Sequence of chain 1.A:
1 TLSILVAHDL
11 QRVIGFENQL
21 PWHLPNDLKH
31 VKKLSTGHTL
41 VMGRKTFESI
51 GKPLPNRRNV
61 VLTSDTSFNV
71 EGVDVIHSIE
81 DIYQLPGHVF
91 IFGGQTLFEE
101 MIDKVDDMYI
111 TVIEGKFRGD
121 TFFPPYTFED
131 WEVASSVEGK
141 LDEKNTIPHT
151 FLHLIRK

The small molecule below binds the protein below.
Small molecule (SMILES): COc1cc(-c2c(C)cccc2C)cc([C@H](C)C#Cc2c(C)nc(N)nc2N)c1

Binding-site contacts:
Ligand atom N2 contacts residue ALA7 of chain 1.A at 3.6 Å (h-bond).
Ligand atom C14 contacts residue ILE50 of chain 1.A at 3.5 Å (hydrophobic).
Ligand atom N2 contacts residue LEU5 of chain 1.A at 3.5 Å (h-bond).
Ligand atom C1 contacts residue NDP1 of chain 1.B at 3.2 Å.
Ligand atom C10 contacts residue NDP1 of chain 1.B at 3.6 Å.
Ligand atom C17 contacts residue LEU54 of chain 1.A at 3.5 Å (hydrophobic).
Ligand atom C2 contacts residue LYS52 of chain 1.A at 3.2 Å.
Ligand atom C27 contacts residue PHE92 of chain 1.A at 3.6 Å (hydrophobic).
Ligand atom N7 contacts residue ASP27 of chain 1.A at 2.9 Å (salt-bridge).
Ligand atom N4 contacts residue VAL31 of chain 1.A at 3.3 Å.
Ligand atom C6 contacts residue NDP1 of chain 1.B at 3.4 Å.
Ligand atom N9 contacts residue LEU5 of chain 1.A at 2.8 Å (h-bond).
Ligand atom C24 contacts residue LYS32 of chain 1.A at 3.6 Å.
Ligand atom C27 contacts residue VAL31 of chain 1.A at 3.6 Å (hydrophobic).
Ligand atom C3 contacts residue VAL31 of chain 1.A at 3.4 Å (hydrophobic).
Ligand atom C26 contacts residue ILE50 of chain 1.A at 3.3 Å (hydrophobic).
Ligand atom N7 contacts residue VAL6 of chain 1.A at 3.3 Å (h-bond).
Ligand atom N7 contacts residue THR111 of chain 1.A at 3.5 Å (h-bond).
Ligand atom N4 contacts residue ASP27 of chain 1.A at 2.6 Å (salt-bridge).
Ligand atom C3 contacts residue VAL6 of chain 1.A at 3.6 Å (hydrophobic).
Ligand atom C1 contacts residue PHE92 of chain 1.A at 3.6 Å (hydrophobic).
Ligand atom C1 contacts residue LEU5 of chain 1.A at 3.6 Å (hydrophobic).
Ligand atom C11 contacts residue NDP1 of chain 1.B at 3.6 Å.
Ligand atom C3 contacts residue ASP27 of chain 1.A at 3.5 Å.
Ligand atom C15 contacts residue ILE50 of chain 1.A at 3.1 Å (hydrophobic).
Ligand atom C23 contacts residue LYS32 of chain 1.A at 3.4 Å.
Ligand atom N9 contacts residue PHE92 of chain 1.A at 3.0 Å (h-bond).
Ligand atom C8 contacts residue ASP27 of chain 1.A at 3.5 Å.
Ligand atom C15 contacts residue PHE92 of chain 1.A at 3.2 Å (hydrophobic).
Ligand atom N9 contacts residue NDP1 of chain 1.B at 3.5 Å.
Ligand atom C16 contacts residue PHE92 of chain 1.A at 3.5 Å (hydrophobic).
Ligand atom C16 contacts residue ILE50 of chain 1.A at 3.4 Å (hydrophobic).
Ligand atom C27 contacts residue LYS32 of chain 1.A at 3.5 Å.
Ligand atom N2 contacts residue NDP1 of chain 1.B at 3.5 Å (h-bond).
Ligand atom C5 contacts residue ASP27 of chain 1.A at 3.5 Å.
Ligand atom C3 contacts residue ALA7 of chain 1.A at 3.5 Å (hydrophobic).
Ligand atom N2 contacts residue VAL6 of chain 1.A at 3.3 Å.
Ligand atom C14 contacts residue PHE92 of chain 1.A at 3.3 Å (hydrophobic).
Ligand atom O17 contacts residue MET42 of chain 1.A at 3.5 Å.
Ligand atom N7 contacts residue ALA7 of chain 1.A at 3.5 Å (h-bond).